Binding-site contacts:
Ligand atom C contacts residue LYS127 of chain 1.A at 3.8 Å.
Ligand atom CG2 contacts residue ARG134 of chain 1.A at 3.8 Å.
Ligand atom C contacts residue ASN231 of chain 1.A at 3.6 Å.
Ligand atom O3P contacts residue ARG134 of chain 1.A at 2.8 Å (salt-bridge).
Ligand atom CB contacts residue ASN231 of chain 1.A at 3.5 Å.
Ligand atom O3P contacts residue TYR135 of chain 1.A at 2.6 Å (h-bond).
Ligand atom O contacts residue LYS127 of chain 1.A at 3.7 Å.
Ligand atom O contacts residue FSC1 of chain 1.I at 3.7 Å.
Ligand atom CG2 contacts residue VAL183 of chain 1.A at 3.7 Å (hydrophobic).
Ligand atom N contacts residue LEU179 of chain 1.A at 3.5 Å.
Ligand atom CA contacts residue LEU179 of chain 1.A at 3.7 Å (hydrophobic).
Ligand atom C contacts residue ASN180 of chain 1.A at 3.8 Å.
Ligand atom O1P contacts residue TYR135 of chain 1.A at 3.5 Å (h-bond).
Ligand atom OXT contacts residue ASN180 of chain 1.A at 3.6 Å.
Ligand atom O contacts residue VAL183 of chain 1.A at 3.3 Å.
Ligand atom N contacts residue GLU187 of chain 1.A at 3.2 Å (salt-bridge).
Ligand atom CB contacts residue ASN180 of chain 1.A at 3.4 Å.
Ligand atom CB contacts residue GLU187 of chain 1.A at 3.2 Å.
Ligand atom O contacts residue ASN231 of chain 1.A at 2.9 Å (h-bond).
Ligand atom CA contacts residue ASN231 of chain 1.A at 3.5 Å.
Ligand atom O2P contacts residue ARG59 of chain 1.A at 2.9 Å (salt-bridge).
Ligand atom P contacts residue ARG59 of chain 1.A at 3.8 Å.
Ligand atom CB contacts residue TRP235 of chain 1.A at 3.8 Å (hydrophobic).
Ligand atom O contacts residue LEU234 of chain 1.A at 3.6 Å.
Ligand atom OXT contacts residue FSC1 of chain 1.I at 3.7 Å.
Ligand atom CB contacts residue LEU227 of chain 1.A at 3.8 Å (hydrophobic).
Ligand atom CA contacts residue ASN180 of chain 1.A at 3.5 Å.
Ligand atom O contacts residue LEU179 of chain 1.A at 3.6 Å.
Ligand atom N contacts residue ASN231 of chain 1.A at 2.8 Å (h-bond).
Ligand atom O1P contacts residue ARG59 of chain 1.A at 2.7 Å (salt-bridge).
Ligand atom P contacts residue TYR135 of chain 1.A at 3.6 Å.
Ligand atom OXT contacts residue LYS127 of chain 1.A at 3.1 Å (salt-bridge).
Ligand atom O2P contacts residue ARG134 of chain 1.A at 2.9 Å (salt-bridge).
Ligand atom C contacts residue LEU179 of chain 1.A at 3.8 Å (hydrophobic).
Ligand atom CG2 contacts residue ASN180 of chain 1.A at 3.6 Å.
Ligand atom N contacts residue ASN180 of chain 1.A at 3.1 Å (h-bond).
Ligand atom OG contacts residue GLU187 of chain 1.A at 2.4 Å (salt-bridge).
Ligand atom O3P contacts residue ASN180 of chain 1.A at 3.7 Å.
Ligand atom CA contacts residue GLU187 of chain 1.A at 3.8 Å.
Ligand atom OG contacts residue TRP235 of chain 1.A at 3.0 Å (h-bond).

Sequence of chain 1.A:
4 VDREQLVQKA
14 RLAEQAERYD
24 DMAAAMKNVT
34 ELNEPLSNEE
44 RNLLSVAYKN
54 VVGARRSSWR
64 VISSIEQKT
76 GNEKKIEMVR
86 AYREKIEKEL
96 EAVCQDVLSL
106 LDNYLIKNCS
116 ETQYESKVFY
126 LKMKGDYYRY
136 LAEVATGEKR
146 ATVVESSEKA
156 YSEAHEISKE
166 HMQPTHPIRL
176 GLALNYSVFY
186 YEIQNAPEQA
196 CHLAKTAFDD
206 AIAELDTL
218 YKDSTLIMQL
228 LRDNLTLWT

The small molecule below binds the protein below.
Small molecule (SMILES): C[C@H](NC(=O)[C@@H](N)CCCN=C(N)N)C(=O)N[C@@H](CO)C(=O)N[C@@H](CO)C(=O)N[C@H](C(=O)N[C@@H](CO)C(=O)O)[C@@H](C)OP(=O)(O)O